Binding-site contacts:
Ligand atom NAT contacts residue TYR155 of chain 1.A at 3.9 Å.
Ligand atom CAF contacts residue MET114 of chain 1.A at 3.1 Å (hydrophobic).
Ligand atom CAX contacts residue ASN228 of chain 1.A at 3.8 Å.
Ligand atom OAC contacts residue ASP112 of chain 1.A at 3.8 Å.
Ligand atom CAL contacts residue ILE111 of chain 1.A at 3.9 Å (hydrophobic).
Ligand atom CAI contacts residue PHE135 of chain 1.A at 3.5 Å (hydrophobic).
Ligand atom CAG contacts residue ASN228 of chain 1.A at 3.3 Å.
Ligand atom CAS contacts residue TYR201 of chain 1.A at 3.9 Å (hydrophobic).
Ligand atom NBD contacts residue TRP203 of chain 1.A at 3.6 Å.
Ligand atom CAE contacts residue GLN202 of chain 1.A at 3.6 Å.
Ligand atom CBA contacts residue TRP203 of chain 1.A at 3.8 Å (hydrophobic).
Ligand atom CAF contacts residue ASP112 of chain 1.A at 3.9 Å.
Ligand atom CAL contacts residue TYR155 of chain 1.A at 3.4 Å (hydrophobic).
Ligand atom CAZ contacts residue ILE111 of chain 1.A at 3.9 Å (hydrophobic).
Ligand atom CAO contacts residue MET230 of chain 1.A at 3.6 Å (hydrophobic).
Ligand atom CAE contacts residue ASN228 of chain 1.A at 3.6 Å.
Ligand atom CAR contacts residue TYR201 of chain 1.A at 3.5 Å (hydrophobic).
Ligand atom CAP contacts residue LEU113 of chain 1.A at 3.6 Å (hydrophobic).
Ligand atom NAU contacts residue MET114 of chain 1.A at 3.9 Å.
Ligand atom OAC contacts residue LEU113 of chain 1.A at 3.4 Å (h-bond).
Ligand atom CAA contacts residue VAL179 of chain 1.A at 3.5 Å (hydrophobic).
Ligand atom CAN contacts residue PHE135 of chain 1.A at 3.8 Å (hydrophobic).
Ligand atom NBC contacts residue ASN228 of chain 1.A at 3.7 Å.
Ligand atom CAM contacts residue TYR155 of chain 1.A at 3.9 Å (hydrophobic).
Ligand atom CAD contacts residue PHE137 of chain 1.A at 3.9 Å (hydrophobic).
Ligand atom OAW contacts residue MET195 of chain 1.A at 3.4 Å.
Ligand atom CAK contacts residue PHE135 of chain 1.A at 3.3 Å (hydrophobic).
Ligand atom CAR contacts residue ASN228 of chain 1.A at 3.7 Å.
Ligand atom CAS contacts residue TRP203 of chain 1.A at 3.4 Å (hydrophobic).
Ligand atom CAN contacts residue ILE111 of chain 1.A at 3.8 Å (hydrophobic).
Ligand atom CAG contacts residue GLN202 of chain 1.A at 3.5 Å.
Ligand atom CAJ contacts residue TYR155 of chain 1.A at 3.5 Å (hydrophobic).
Ligand atom CAQ contacts residue LEU113 of chain 1.A at 3.6 Å (hydrophobic).
Ligand atom CBA contacts residue ASN228 of chain 1.A at 3.7 Å.
Ligand atom CAH contacts residue MET114 of chain 1.A at 3.5 Å (hydrophobic).
Ligand atom CAG contacts residue TRP203 of chain 1.A at 3.7 Å (hydrophobic).
Ligand atom NBD contacts residue ASN228 of chain 1.A at 3.7 Å.
Ligand atom CAS contacts residue ASN228 of chain 1.A at 3.5 Å.
Ligand atom CBB contacts residue LEU113 of chain 1.A at 3.7 Å (hydrophobic).
Ligand atom CAA contacts residue PRO177 of chain 1.A at 3.2 Å (hydrophobic).

Sequence of chain 1.C:
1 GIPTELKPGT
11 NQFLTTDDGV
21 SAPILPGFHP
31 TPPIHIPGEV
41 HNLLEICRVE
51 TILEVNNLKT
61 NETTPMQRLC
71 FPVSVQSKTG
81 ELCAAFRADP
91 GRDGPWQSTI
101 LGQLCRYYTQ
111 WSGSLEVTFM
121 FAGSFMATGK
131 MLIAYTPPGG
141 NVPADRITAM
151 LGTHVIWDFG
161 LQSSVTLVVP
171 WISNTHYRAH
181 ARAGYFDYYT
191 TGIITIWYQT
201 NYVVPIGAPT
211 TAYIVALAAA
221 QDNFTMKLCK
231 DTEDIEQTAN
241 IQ

Sequence of chain 1.A:
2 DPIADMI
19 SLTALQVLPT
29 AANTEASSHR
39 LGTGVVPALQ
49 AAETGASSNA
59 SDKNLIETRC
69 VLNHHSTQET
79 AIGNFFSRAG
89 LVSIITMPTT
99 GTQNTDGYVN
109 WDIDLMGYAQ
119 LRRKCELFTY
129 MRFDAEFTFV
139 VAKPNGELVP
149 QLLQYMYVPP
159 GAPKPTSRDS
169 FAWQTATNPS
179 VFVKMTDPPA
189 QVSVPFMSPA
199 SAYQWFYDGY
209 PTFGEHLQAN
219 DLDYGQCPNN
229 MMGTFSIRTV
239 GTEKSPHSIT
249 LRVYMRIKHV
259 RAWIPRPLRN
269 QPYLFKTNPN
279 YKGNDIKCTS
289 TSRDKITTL

Sequence of chain 2.C:
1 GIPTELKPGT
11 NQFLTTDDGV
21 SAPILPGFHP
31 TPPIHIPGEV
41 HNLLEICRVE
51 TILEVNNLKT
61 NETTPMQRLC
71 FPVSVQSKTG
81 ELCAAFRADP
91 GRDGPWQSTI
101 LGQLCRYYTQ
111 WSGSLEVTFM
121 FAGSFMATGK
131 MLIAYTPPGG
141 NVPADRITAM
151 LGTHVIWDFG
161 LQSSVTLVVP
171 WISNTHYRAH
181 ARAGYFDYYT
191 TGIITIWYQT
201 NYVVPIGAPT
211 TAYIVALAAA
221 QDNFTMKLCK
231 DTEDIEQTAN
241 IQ

The small molecule below binds the protein below.
Small molecule (SMILES): CCO/N=C/c1ccc(OCC[C@@H](C)CCN2CCN(c3ccncc3)C2=O)cc1